Binding-site contacts:
Ligand atom O7 contacts residue ASN243 of chain 1.A at 3.4 Å (h-bond).
Ligand atom N2 contacts residue ASN243 of chain 1.A at 2.9 Å (h-bond).
Ligand atom C7 contacts residue TRP149 of chain 1.A at 4.0 Å (hydrophobic).
Ligand atom C4 contacts residue ASN243 of chain 1.A at 4.2 Å.
Ligand atom C7 contacts residue ASN243 of chain 1.A at 3.3 Å.
Ligand atom C3 contacts residue ASN243 of chain 1.A at 3.8 Å.
Ligand atom C1 contacts residue TRP149 of chain 1.A at 3.7 Å (hydrophobic).
Ligand atom N2 contacts residue TRP149 of chain 1.A at 3.5 Å.
Ligand atom C1 contacts residue ASN243 of chain 1.A at 1.4 Å.
Ligand atom C3 contacts residue TRP149 of chain 1.A at 4.0 Å (hydrophobic).
Ligand atom C5 contacts residue ASN243 of chain 1.A at 3.6 Å.
Ligand atom O5 contacts residue ASN243 of chain 1.A at 2.3 Å (h-bond).
Ligand atom C8 contacts residue TRP149 of chain 1.A at 3.6 Å (hydrophobic).
Ligand atom C2 contacts residue ASN243 of chain 1.A at 2.4 Å.
Ligand atom C8 contacts residue ASN243 of chain 1.A at 4.5 Å.
Ligand atom C2 contacts residue TRP149 of chain 1.A at 4.1 Å (hydrophobic).

This protein binds this small molecule.
Small molecule (SMILES): CC(=O)N[C@@H]1[C@@H](O)[C@H](O)[C@@H](CO)O[C@H]1O

Sequence of chain 1.A:
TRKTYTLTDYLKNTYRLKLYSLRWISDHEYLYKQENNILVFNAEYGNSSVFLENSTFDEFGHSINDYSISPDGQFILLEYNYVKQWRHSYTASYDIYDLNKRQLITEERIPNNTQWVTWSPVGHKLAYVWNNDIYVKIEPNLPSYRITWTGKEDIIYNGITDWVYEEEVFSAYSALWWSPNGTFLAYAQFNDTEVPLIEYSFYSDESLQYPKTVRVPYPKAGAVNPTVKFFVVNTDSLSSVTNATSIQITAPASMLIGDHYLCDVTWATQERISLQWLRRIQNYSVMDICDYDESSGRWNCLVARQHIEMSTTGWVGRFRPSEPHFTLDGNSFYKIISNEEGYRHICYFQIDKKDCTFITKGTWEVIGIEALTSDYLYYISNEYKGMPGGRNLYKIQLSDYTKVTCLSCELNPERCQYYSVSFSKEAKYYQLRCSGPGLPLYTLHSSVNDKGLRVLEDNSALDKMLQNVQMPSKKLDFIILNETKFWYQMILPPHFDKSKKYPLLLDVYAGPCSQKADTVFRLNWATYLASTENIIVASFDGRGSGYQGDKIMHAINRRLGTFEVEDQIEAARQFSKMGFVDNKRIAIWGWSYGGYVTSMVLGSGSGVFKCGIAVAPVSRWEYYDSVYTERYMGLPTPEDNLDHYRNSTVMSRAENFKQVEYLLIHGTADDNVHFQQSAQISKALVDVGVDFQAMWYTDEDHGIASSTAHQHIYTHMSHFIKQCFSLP